The protein below binds the small molecule below.
Small molecule (SMILES): CC(=O)C(=O)O

Binding-site contacts:
Ligand atom CA contacts residue ATP1 of chain 1.D at 4.4 Å.
Ligand atom C contacts residue LYS213 of chain 1.A at 4.2 Å.
Ligand atom C contacts residue ARG65 of chain 1.A at 3.5 Å.
Ligand atom OXT contacts residue TYR207 of chain 1.A at 3.9 Å.
Ligand atom CA contacts residue ARG333 of chain 1.A at 3.9 Å.
Ligand atom O contacts residue ARG65 of chain 1.A at 3.2 Å (salt-bridge).
Ligand atom CB contacts residue LYS213 of chain 1.A at 3.5 Å.
Ligand atom CA contacts residue TYR286 of chain 1.A at 4.1 Å (hydrophobic).
Ligand atom O contacts residue LYS213 of chain 1.A at 4.0 Å.
Ligand atom OXT contacts residue ARG65 of chain 1.A at 3.2 Å (salt-bridge).
Ligand atom CB contacts residue LYS212 of chain 1.A at 3.9 Å.
Ligand atom O3 contacts residue ARG333 of chain 1.A at 2.7 Å (salt-bridge).
Ligand atom CA contacts residue TYR207 of chain 1.A at 4.3 Å (hydrophobic).
Ligand atom CA contacts residue LYS213 of chain 1.A at 3.9 Å.
Ligand atom C contacts residue ARG333 of chain 1.A at 4.5 Å.
Ligand atom CB contacts residue TYR207 of chain 1.A at 4.3 Å (hydrophobic).
Ligand atom O3 contacts residue TYR286 of chain 1.A at 3.9 Å.
Ligand atom O contacts residue PHE413 of chain 1.A at 4.1 Å.
Ligand atom CB contacts residue GLY209 of chain 1.A at 4.5 Å.
Ligand atom O3 contacts residue ATP1 of chain 1.D at 3.4 Å (h-bond).
Ligand atom CB contacts residue TYR286 of chain 1.A at 3.6 Å (hydrophobic).

Sequence of chain 1.A:
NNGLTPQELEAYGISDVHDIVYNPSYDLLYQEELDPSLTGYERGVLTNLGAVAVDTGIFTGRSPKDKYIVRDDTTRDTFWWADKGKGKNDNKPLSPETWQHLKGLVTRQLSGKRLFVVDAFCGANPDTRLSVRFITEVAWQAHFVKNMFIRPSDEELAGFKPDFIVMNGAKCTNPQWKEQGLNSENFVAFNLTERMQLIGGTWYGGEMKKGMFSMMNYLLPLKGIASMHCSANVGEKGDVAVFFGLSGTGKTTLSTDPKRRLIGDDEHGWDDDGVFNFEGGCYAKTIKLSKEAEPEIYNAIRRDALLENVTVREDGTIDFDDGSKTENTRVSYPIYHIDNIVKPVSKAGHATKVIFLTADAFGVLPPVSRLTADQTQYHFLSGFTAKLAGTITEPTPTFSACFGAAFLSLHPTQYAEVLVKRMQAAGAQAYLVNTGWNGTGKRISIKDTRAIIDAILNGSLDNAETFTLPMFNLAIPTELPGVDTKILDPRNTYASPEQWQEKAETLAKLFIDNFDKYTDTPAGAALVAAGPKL